Binding-site contacts:
Ligand atom N2 contacts residue ASN725 of chain 1.C at 2.9 Å (h-bond).
Ligand atom O7 contacts residue SER724 of chain 1.C at 3.3 Å.
Ligand atom C7 contacts residue ARG711 of chain 1.C at 4.1 Å.
Ligand atom O7 contacts residue ASN725 of chain 1.C at 3.0 Å (h-bond).
Ligand atom C4 contacts residue ASN725 of chain 1.C at 4.2 Å.
Ligand atom C7 contacts residue GLY723 of chain 1.C at 4.0 Å.
Ligand atom C3 contacts residue ASN725 of chain 1.C at 3.8 Å.
Ligand atom C8 contacts residue ARG711 of chain 1.C at 3.6 Å.
Ligand atom N2 contacts residue ARG711 of chain 1.C at 3.8 Å.
Ligand atom C7 contacts residue SER724 of chain 1.C at 4.1 Å.
Ligand atom O5 contacts residue ASN725 of chain 1.C at 2.4 Å (h-bond).
Ligand atom C1 contacts residue ASN725 of chain 1.C at 1.4 Å.
Ligand atom C2 contacts residue ASN725 of chain 1.C at 2.4 Å.
Ligand atom O7 contacts residue GLY723 of chain 1.C at 3.8 Å.
Ligand atom C8 contacts residue GLY723 of chain 1.C at 3.4 Å.
Ligand atom C7 contacts residue ASN725 of chain 1.C at 3.5 Å.
Ligand atom C5 contacts residue ASN725 of chain 1.C at 3.7 Å.

The protein below binds the small molecule below.
Small molecule (SMILES): CC(=O)N[C@H]1[C@H](O[C@H]2[C@H](O)[C@@H](NC(C)=O)CO[C@@H]2CO)O[C@H](CO)[C@@H](O)[C@@H]1O

Sequence of chain 1.C:
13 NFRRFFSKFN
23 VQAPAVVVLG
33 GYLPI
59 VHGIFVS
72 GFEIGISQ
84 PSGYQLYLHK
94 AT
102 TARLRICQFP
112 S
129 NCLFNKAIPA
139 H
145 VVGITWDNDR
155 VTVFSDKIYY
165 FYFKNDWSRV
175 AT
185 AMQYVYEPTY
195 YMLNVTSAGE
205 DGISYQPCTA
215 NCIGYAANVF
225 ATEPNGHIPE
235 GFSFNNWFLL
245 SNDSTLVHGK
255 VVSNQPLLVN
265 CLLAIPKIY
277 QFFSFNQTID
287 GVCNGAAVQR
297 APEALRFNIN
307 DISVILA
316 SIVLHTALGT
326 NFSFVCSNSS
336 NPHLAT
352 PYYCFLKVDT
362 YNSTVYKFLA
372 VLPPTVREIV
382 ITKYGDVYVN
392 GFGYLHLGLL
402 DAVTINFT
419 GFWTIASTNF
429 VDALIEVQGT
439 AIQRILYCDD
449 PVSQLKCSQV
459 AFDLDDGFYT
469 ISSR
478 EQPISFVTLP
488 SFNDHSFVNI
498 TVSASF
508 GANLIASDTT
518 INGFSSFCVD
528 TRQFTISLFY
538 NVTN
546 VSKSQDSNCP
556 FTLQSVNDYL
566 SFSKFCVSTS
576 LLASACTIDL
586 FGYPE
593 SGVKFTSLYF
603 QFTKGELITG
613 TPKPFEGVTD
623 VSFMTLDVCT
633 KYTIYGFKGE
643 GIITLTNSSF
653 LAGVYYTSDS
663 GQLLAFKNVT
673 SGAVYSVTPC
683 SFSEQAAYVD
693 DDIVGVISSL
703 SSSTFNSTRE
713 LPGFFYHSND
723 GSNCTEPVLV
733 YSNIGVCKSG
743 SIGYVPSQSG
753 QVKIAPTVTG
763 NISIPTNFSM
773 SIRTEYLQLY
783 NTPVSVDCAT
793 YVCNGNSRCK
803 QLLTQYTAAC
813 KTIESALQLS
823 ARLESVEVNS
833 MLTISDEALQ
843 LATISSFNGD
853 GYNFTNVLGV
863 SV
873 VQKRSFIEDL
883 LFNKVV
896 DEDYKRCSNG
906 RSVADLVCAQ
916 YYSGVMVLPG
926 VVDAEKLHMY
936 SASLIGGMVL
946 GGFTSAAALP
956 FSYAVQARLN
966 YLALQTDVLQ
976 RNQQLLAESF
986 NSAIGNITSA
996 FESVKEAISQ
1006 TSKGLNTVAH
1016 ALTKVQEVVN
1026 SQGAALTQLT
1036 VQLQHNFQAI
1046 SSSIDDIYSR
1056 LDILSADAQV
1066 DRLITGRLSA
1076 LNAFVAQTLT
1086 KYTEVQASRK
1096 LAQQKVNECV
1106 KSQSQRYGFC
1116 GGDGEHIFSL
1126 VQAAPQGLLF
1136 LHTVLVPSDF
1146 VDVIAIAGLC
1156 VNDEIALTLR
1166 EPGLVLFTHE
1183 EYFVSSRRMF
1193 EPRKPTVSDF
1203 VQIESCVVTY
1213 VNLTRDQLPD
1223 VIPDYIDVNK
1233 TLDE